The small molecule below binds the protein below.
Small molecule (SMILES): CC[C@H](C)[C@H](N)C(=O)N[C@H](C(=O)NCC(=O)N[C@@H](CC1=CN=C2CC=CC=C12)C(=O)N[C@@H](CCSC)C(=O)N[C@@H](CC1=CN=C2C=CC=C[C@H]12)C(=O)N[C@H](C(=O)N1CCC[C@H]1C(=O)N[C@H](C(=O)O)C(C)C)[C@@H](C)CC)[C@@H](C)CC

Binding-site contacts:
Ligand atom O contacts residue TYR84 of chain 1.A at 3.1 Å (h-bond).
Ligand atom CA contacts residue ASP77 of chain 1.A at 3.2 Å.
Ligand atom O contacts residue LYS146 of chain 1.A at 2.6 Å (salt-bridge).
Ligand atom CZ3 contacts residue EDO1 of chain 1.H at 3.5 Å.
Ligand atom CB contacts residue TYR99 of chain 1.A at 3.2 Å (hydrophobic).
Ligand atom O contacts residue P4G1 of chain 1.Q at 3.1 Å.
Ligand atom CD1 contacts residue TRP167 of chain 1.A at 3.4 Å (hydrophobic).
Ligand atom CG2 contacts residue TYR59 of chain 1.A at 3.4 Å (hydrophobic).
Ligand atom N contacts residue TYR99 of chain 1.A at 3.1 Å (h-bond).
Ligand atom N contacts residue GLU63 of chain 1.A at 3.0 Å (salt-bridge).
Ligand atom N contacts residue EDO1 of chain 1.P at 2.9 Å (h-bond).
Ligand atom N contacts residue ASP77 of chain 1.A at 2.8 Å (salt-bridge).
Ligand atom OXT contacts residue LYS146 of chain 1.A at 3.4 Å (salt-bridge).
Ligand atom CA contacts residue TYR7 of chain 1.A at 3.2 Å (hydrophobic).
Ligand atom O contacts residue TRP147 of chain 1.A at 3.5 Å.
Ligand atom CA contacts residue GLU63 of chain 1.A at 3.3 Å.
Ligand atom O contacts residue TRP147 of chain 1.A at 3.0 Å (h-bond).
Ligand atom CG1 contacts residue EDO1 of chain 1.P at 3.3 Å.
Ligand atom CB contacts residue P4G1 of chain 1.Q at 3.5 Å.
Ligand atom O contacts residue THR73 of chain 1.A at 2.7 Å (h-bond).
Ligand atom C contacts residue THR143 of chain 1.A at 3.5 Å.
Ligand atom N contacts residue TYR7 of chain 1.A at 3.1 Å (h-bond).
Ligand atom O contacts residue TYR159 of chain 1.A at 2.6 Å (h-bond).
Ligand atom N contacts residue TYR171 of chain 1.A at 2.9 Å (h-bond).
Ligand atom N contacts residue P4G1 of chain 1.Q at 3.0 Å.
Ligand atom C contacts residue ASP77 of chain 1.A at 3.5 Å.
Ligand atom N contacts residue P4G1 of chain 1.Q at 2.8 Å (h-bond).
Ligand atom CA contacts residue TYR99 of chain 1.A at 3.5 Å (hydrophobic).
Ligand atom CH2 contacts residue TYR99 of chain 1.A at 3.2 Å (hydrophobic).
Ligand atom C contacts residue LYS146 of chain 1.A at 3.4 Å.
Ligand atom O contacts residue LYS66 of chain 1.A at 2.8 Å (salt-bridge).
Ligand atom CG2 contacts residue GLU63 of chain 1.A at 3.3 Å.
Ligand atom CH2 contacts residue EDO1 of chain 1.H at 3.5 Å.
Ligand atom O contacts residue EDO1 of chain 1.P at 2.8 Å (h-bond).
Ligand atom CZ2 contacts residue TYR99 of chain 1.A at 3.4 Å (hydrophobic).
Ligand atom CB contacts residue GLU63 of chain 1.A at 3.5 Å.
Ligand atom C contacts residue TYR7 of chain 1.A at 3.2 Å (hydrophobic).
Ligand atom O contacts residue THR143 of chain 1.A at 2.6 Å (h-bond).
Ligand atom CG2 contacts residue TYR7 of chain 1.A at 3.4 Å (hydrophobic).
Ligand atom CG2 contacts residue ASP77 of chain 1.A at 3.4 Å.

Sequence of chain 1.A:
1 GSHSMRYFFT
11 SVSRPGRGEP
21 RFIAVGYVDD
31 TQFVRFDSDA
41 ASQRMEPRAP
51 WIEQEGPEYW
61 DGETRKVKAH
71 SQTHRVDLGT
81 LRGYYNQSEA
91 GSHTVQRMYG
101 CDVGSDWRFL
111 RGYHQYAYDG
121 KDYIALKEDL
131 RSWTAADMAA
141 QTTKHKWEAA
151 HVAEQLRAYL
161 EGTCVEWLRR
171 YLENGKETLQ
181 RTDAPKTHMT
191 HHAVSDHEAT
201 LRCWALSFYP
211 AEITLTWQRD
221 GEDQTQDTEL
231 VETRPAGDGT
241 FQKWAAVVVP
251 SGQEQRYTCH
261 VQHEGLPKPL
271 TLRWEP